A small-molecule ligand and the protein it binds are described below.
Small molecule (SMILES): COC1=C(OC)C(=O)C(C/C=C(/C)CCC=C(C)CC/C=C(/C)CC/C=C(\C)CC/C=C(\C)CC/C=C(\C)CC/C=C(/C)CCC=C(C)CCC=C(C)CCC=C(C)C)=C(C)C1=O

Sequence of chain 1.I:
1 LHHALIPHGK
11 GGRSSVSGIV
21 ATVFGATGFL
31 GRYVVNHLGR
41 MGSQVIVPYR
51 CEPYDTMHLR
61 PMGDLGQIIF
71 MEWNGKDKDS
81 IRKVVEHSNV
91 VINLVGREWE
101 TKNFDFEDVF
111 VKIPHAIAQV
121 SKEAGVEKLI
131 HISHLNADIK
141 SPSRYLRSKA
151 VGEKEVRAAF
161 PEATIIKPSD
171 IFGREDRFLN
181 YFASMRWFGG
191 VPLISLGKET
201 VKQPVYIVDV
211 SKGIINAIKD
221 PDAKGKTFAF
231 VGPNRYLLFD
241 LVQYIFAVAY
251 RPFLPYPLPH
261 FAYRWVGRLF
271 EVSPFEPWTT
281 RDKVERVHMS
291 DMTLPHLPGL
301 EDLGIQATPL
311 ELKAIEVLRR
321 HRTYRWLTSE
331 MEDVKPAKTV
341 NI

Binding-site contacts:
Ligand atom C9 contacts residue TRP187 of chain 1.I at 4.2 Å (hydrophobic).
Ligand atom O4 contacts residue ASN180 of chain 1.I at 4.3 Å.
Ligand atom C15 contacts residue TRP278 of chain 1.I at 3.8 Å (hydrophobic).
Ligand atom C17 contacts residue TRP187 of chain 1.I at 4.2 Å (hydrophobic).
Ligand atom C5 contacts residue TRP278 of chain 1.I at 4.3 Å (hydrophobic).
Ligand atom C6 contacts residue TRP278 of chain 1.I at 4.2 Å (hydrophobic).
Ligand atom C14 contacts residue TRP187 of chain 1.I at 4.1 Å (hydrophobic).
Ligand atom CM5 contacts residue SER184 of chain 1.I at 3.9 Å.
Ligand atom C11 contacts residue TRP278 of chain 1.I at 4.0 Å (hydrophobic).
Ligand atom C13 contacts residue TRP187 of chain 1.I at 4.1 Å (hydrophobic).
Ligand atom C10 contacts residue TRP278 of chain 1.I at 4.4 Å (hydrophobic).
Ligand atom C16 contacts residue TRP187 of chain 1.I at 4.2 Å (hydrophobic).
Ligand atom C15 contacts residue PHE188 of chain 1.I at 3.9 Å (hydrophobic).
Ligand atom O4 contacts residue TRP278 of chain 1.I at 4.5 Å.
Ligand atom C5 contacts residue SER184 of chain 1.I at 3.8 Å.
Ligand atom C8 contacts residue TRP278 of chain 1.I at 4.4 Å (hydrophobic).
Ligand atom O4 contacts residue SER184 of chain 1.I at 3.4 Å.
Ligand atom C12 contacts residue TRP187 of chain 1.I at 3.7 Å (hydrophobic).
Ligand atom O3 contacts residue SER184 of chain 1.I at 4.1 Å.
Ligand atom C3 contacts residue SER184 of chain 1.I at 3.9 Å.
Ligand atom C8 contacts residue TRP187 of chain 1.I at 4.2 Å (hydrophobic).
Ligand atom CM5 contacts residue TRP278 of chain 1.I at 3.8 Å (hydrophobic).
Ligand atom C4 contacts residue SER184 of chain 1.I at 3.5 Å.
Ligand atom C11 contacts residue TRP187 of chain 1.I at 4.3 Å (hydrophobic).
Ligand atom O4 contacts residue TYR181 of chain 1.I at 4.1 Å.
Ligand atom C7 contacts residue TRP278 of chain 1.I at 3.4 Å (hydrophobic).